Sequence of chain 1.FB:
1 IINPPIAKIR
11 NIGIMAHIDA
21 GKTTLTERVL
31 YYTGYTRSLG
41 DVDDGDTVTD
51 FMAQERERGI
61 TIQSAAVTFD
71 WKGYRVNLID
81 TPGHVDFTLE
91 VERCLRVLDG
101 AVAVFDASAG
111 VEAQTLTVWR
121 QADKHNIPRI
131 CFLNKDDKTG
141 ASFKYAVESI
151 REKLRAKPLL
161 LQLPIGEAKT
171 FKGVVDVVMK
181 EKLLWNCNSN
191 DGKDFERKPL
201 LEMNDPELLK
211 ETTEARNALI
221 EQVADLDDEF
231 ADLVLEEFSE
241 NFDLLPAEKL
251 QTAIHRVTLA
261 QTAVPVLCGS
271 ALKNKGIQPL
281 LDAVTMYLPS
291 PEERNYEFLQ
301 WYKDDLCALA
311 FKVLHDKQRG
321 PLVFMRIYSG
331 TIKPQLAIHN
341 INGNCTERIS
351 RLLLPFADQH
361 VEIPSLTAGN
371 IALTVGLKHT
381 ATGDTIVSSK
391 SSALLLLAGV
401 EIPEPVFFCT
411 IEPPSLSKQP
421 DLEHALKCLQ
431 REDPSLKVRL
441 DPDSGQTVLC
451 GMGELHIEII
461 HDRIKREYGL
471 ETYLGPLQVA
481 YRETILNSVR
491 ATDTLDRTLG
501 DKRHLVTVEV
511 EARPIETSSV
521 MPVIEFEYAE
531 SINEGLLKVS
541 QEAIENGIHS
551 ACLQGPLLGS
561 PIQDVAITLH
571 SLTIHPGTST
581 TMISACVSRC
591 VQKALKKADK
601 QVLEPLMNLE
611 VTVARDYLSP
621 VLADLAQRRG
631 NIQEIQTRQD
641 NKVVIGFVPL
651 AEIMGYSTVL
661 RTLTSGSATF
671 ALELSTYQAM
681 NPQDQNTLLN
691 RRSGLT

A small-molecule ligand and the protein it binds are described below.
Small molecule (SMILES): Nc1nc2c(ncn2[C@@H]2O[C@H](CO[P](=O)(O)O[P](=O)(O)CP(=O)(O)O)[C@@H](O)[C@H]2O)c(=O)[nH]1

Binding-site contacts:
Ligand atom PB contacts residue MG1 of chain 1.HF at 3.3 Å.
Ligand atom O2G contacts residue THR61 of chain 1.FB at 2.6 Å (h-bond).
Ligand atom PA contacts residue LYS22 of chain 1.FB at 3.3 Å.
Ligand atom O6 contacts residue ASN134 of chain 1.FB at 3.1 Å (h-bond).
Ligand atom O1B contacts residue MG1 of chain 1.HF at 2.8 Å.
Ligand atom O6 contacts residue SER270 of chain 1.FB at 3.0 Å (h-bond).
Ligand atom C2 contacts residue LYS135 of chain 1.FB at 3.0 Å.
Ligand atom O1G contacts residue THR61 of chain 1.FB at 2.3 Å (h-bond).
Ligand atom O2A contacts residue THR24 of chain 1.FB at 3.3 Å (h-bond).
Ligand atom O2B contacts residue MG1 of chain 1.HF at 2.7 Å.
Ligand atom N1 contacts residue LYS135 of chain 1.FB at 3.3 Å.
Ligand atom O2B contacts residue THR23 of chain 1.FB at 2.6 Å.
Ligand atom PG contacts residue ILE60 of chain 1.FB at 2.0 Å.
Ligand atom O3A contacts residue LYS22 of chain 1.FB at 3.2 Å (salt-bridge).
Ligand atom C6 contacts residue LYS135 of chain 1.FB at 3.4 Å.
Ligand atom C3B contacts residue LYS22 of chain 1.FB at 3.5 Å.
Ligand atom N1 contacts residue LEU272 of chain 1.FB at 3.3 Å.
Ligand atom O1A contacts residue THR23 of chain 1.FB at 2.7 Å.
Ligand atom O1G contacts residue ILE60 of chain 1.FB at 1.2 Å.
Ligand atom PB contacts residue LYS22 of chain 1.FB at 3.0 Å.
Ligand atom O2A contacts residue THR23 of chain 1.FB at 2.7 Å (h-bond).
Ligand atom O2A contacts residue LYS22 of chain 1.FB at 2.3 Å (salt-bridge).
Ligand atom O3G contacts residue ILE60 of chain 1.FB at 3.1 Å.
Ligand atom O2G contacts residue MG1 of chain 1.HF at 3.3 Å.
Ligand atom PG contacts residue THR61 of chain 1.FB at 2.9 Å.
Ligand atom O2G contacts residue ILE60 of chain 1.FB at 3.1 Å.
Ligand atom C3B contacts residue ILE60 of chain 1.FB at 2.3 Å (hydrophobic).
Ligand atom N3 contacts residue LYS135 of chain 1.FB at 3.2 Å.
Ligand atom N3 contacts residue LEU272 of chain 1.FB at 3.4 Å.
Ligand atom O1B contacts residue LYS22 of chain 1.FB at 1.5 Å.
Ligand atom O1B contacts residue THR23 of chain 1.FB at 2.9 Å (h-bond).
Ligand atom O6 contacts residue ASP136 of chain 1.FB at 3.2 Å (salt-bridge).
Ligand atom O3G contacts residue MG1 of chain 1.HF at 3.5 Å.
Ligand atom O2G contacts residue PRO82 of chain 1.FB at 3.4 Å.
Ligand atom C3B contacts residue ILE18 of chain 1.FB at 3.2 Å (hydrophobic).
Ligand atom N2 contacts residue LYS135 of chain 1.FB at 3.2 Å.
Ligand atom O3G contacts residue THR61 of chain 1.FB at 2.8 Å (h-bond).
Ligand atom C2 contacts residue LEU272 of chain 1.FB at 3.1 Å (hydrophobic).
Ligand atom PA contacts residue THR23 of chain 1.FB at 3.4 Å.
Ligand atom O2A contacts residue GLY21 of chain 1.FB at 3.0 Å.